Binding-site contacts:
Ligand atom O6 contacts residue ASN10 of chain 1.B at 4.4 Å.
Ligand atom C3 contacts residue ASN10 of chain 1.B at 3.8 Å.
Ligand atom C3 contacts residue HIS57 of chain 1.B at 4.4 Å.
Ligand atom C2 contacts residue HIS57 of chain 1.B at 4.1 Å.
Ligand atom N2 contacts residue ASN10 of chain 1.B at 3.2 Å (h-bond).
Ligand atom C4 contacts residue ASN10 of chain 1.B at 4.1 Å.
Ligand atom C6 contacts residue HIS57 of chain 1.B at 3.7 Å.
Ligand atom C3 contacts residue TYR55 of chain 1.B at 3.9 Å (hydrophobic).
Ligand atom O3 contacts residue TYR55 of chain 1.B at 4.1 Å.
Ligand atom C5 contacts residue ASN10 of chain 1.B at 3.5 Å.
Ligand atom O5 contacts residue HIS57 of chain 1.B at 3.3 Å.
Ligand atom C1 contacts residue HIS57 of chain 1.B at 4.3 Å.
Ligand atom C8 contacts residue THR8 of chain 1.B at 3.5 Å.
Ligand atom C5 contacts residue HIS57 of chain 1.B at 4.2 Å.
Ligand atom C1 contacts residue THR8 of chain 1.B at 4.0 Å.
Ligand atom O2 contacts residue HIS57 of chain 1.B at 3.1 Å (h-bond).
Ligand atom C6 contacts residue TYR55 of chain 1.B at 4.1 Å (hydrophobic).
Ligand atom O7 contacts residue ASN10 of chain 1.B at 2.5 Å (h-bond).
Ligand atom C7 contacts residue ASN10 of chain 1.B at 3.1 Å.
Ligand atom C4 contacts residue TYR55 of chain 1.B at 3.8 Å (hydrophobic).
Ligand atom C7 contacts residue THR8 of chain 1.B at 3.7 Å.
Ligand atom O7 contacts residue THR8 of chain 1.B at 3.5 Å (h-bond).
Ligand atom O6 contacts residue HIS57 of chain 1.B at 3.3 Å (h-bond).
Ligand atom C1 contacts residue ASN10 of chain 1.B at 1.4 Å.
Ligand atom C5 contacts residue TYR55 of chain 1.B at 3.8 Å (hydrophobic).
Ligand atom C2 contacts residue ASN10 of chain 1.B at 2.5 Å.
Ligand atom O5 contacts residue ASN10 of chain 1.B at 2.2 Å (h-bond).
Ligand atom O3 contacts residue VAL56 of chain 1.B at 4.4 Å.
Ligand atom C1 contacts residue HIS57 of chain 1.B at 4.3 Å.

The protein below binds the small molecule below.
Small molecule (SMILES): CC(=O)N[C@H]1[C@H](O[C@H]2[C@H](O)[C@@H](NC(C)=O)CO[C@@H]2CO[C@@H]2O[C@@H](C)[C@@H](O)[C@@H](O)[C@@H]2O)O[C@H](CO)[C@@H](O[C@@H]2O[C@H](CO[C@H]3O[C@H](CO)[C@@H](O)[C@H](O)[C@@H]3O)[C@@H](O)[C@H](O)[C@@H]2O)[C@@H]1O

Sequence of chain 1.B:
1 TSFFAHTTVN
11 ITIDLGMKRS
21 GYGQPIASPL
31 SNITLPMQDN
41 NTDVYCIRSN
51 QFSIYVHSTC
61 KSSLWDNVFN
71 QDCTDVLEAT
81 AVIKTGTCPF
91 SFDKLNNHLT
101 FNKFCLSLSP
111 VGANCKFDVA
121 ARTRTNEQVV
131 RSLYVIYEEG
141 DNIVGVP